Sequence of chain 18.A:
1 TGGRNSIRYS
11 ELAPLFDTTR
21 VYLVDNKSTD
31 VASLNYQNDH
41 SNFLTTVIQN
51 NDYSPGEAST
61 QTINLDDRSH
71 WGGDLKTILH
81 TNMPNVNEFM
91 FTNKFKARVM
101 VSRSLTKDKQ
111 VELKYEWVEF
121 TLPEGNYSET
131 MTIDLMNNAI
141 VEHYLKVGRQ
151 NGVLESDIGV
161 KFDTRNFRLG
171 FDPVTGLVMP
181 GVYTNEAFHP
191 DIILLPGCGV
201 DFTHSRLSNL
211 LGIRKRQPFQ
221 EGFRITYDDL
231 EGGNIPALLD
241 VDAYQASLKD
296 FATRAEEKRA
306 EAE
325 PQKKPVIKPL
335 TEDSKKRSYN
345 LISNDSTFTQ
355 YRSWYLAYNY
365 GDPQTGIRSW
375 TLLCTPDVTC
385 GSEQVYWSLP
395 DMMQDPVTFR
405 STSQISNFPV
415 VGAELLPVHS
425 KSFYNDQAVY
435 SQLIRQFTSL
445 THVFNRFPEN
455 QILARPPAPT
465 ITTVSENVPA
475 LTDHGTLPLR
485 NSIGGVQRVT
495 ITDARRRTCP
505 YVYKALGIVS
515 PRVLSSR

The small molecule below binds the protein below.
Small molecule (SMILES): CCCCCCCCCCCC[N+](C)(C)CCCS(=O)(=O)O

Binding-site contacts:
Ligand atom C16 contacts residue TRP117 of chain 18.A at 3.7 Å (hydrophobic).
Ligand atom O3S contacts residue THR226 of chain 18.A at 4.0 Å.
Ligand atom C2 contacts residue ARG224 of chain 18.A at 3.8 Å.
Ligand atom O1S contacts residue THR226 of chain 18.A at 4.3 Å.
Ligand atom C3 contacts residue TRP117 of chain 18.A at 3.5 Å (hydrophobic).
Ligand atom N1 contacts residue ARG98 of chain 18.A at 4.3 Å.
Ligand atom C16 contacts residue ARG224 of chain 18.A at 4.0 Å.
Ligand atom C1 contacts residue ARG224 of chain 18.A at 3.8 Å.
Ligand atom C15 contacts residue ARG224 of chain 18.A at 3.3 Å.
Ligand atom C13 contacts residue ARG224 of chain 18.A at 4.1 Å.
Ligand atom C15 contacts residue TRP117 of chain 18.A at 4.2 Å (hydrophobic).
Ligand atom C14 contacts residue ARG224 of chain 18.A at 4.5 Å.
Ligand atom C3 contacts residue ARG98 of chain 18.A at 3.2 Å.
Ligand atom N1 contacts residue TRP117 of chain 18.A at 4.1 Å.
Ligand atom O1S contacts residue ARG98 of chain 18.A at 3.6 Å.
Ligand atom O1S contacts residue ASP228 of chain 18.A at 3.6 Å.
Ligand atom S1 contacts residue ARG98 of chain 18.A at 4.4 Å.
Ligand atom C2 contacts residue ARG98 of chain 18.A at 3.4 Å.
Ligand atom N1 contacts residue ARG224 of chain 18.A at 4.2 Å.
Ligand atom C3 contacts residue ARG224 of chain 18.A at 3.5 Å.
Ligand atom C1 contacts residue ARG98 of chain 18.A at 3.2 Å.